This small molecule binds to this protein.
Small molecule (SMILES): CCCCCCCCCCCCOP(=O)(O)CCCN=[N+]=[N-]

Binding-site contacts:
Ligand atom C2H contacts residue HIS246 of chain 1.A at 3.7 Å.
Ligand atom O2 contacts residue PHE49 of chain 1.A at 2.9 Å (h-bond).
Ligand atom C5 contacts residue LEU187 of chain 1.A at 4.0 Å (hydrophobic).
Ligand atom N3 contacts residue PHE49 of chain 1.A at 4.1 Å.
Ligand atom O2 contacts residue SER117 of chain 1.A at 2.5 Å (h-bond).
Ligand atom C9 contacts residue LEU162 of chain 1.A at 4.1 Å (hydrophobic).
Ligand atom O2 contacts residue MET118 of chain 1.A at 2.8 Å (h-bond).
Ligand atom C3 contacts residue ILE145 of chain 1.A at 4.0 Å (hydrophobic).
Ligand atom C12 contacts residue MET152 of chain 1.A at 3.6 Å (hydrophobic).
Ligand atom P1 contacts residue SER117 of chain 1.A at 1.6 Å.
Ligand atom N1 contacts residue THR50 of chain 1.A at 3.7 Å.
Ligand atom C12 contacts residue GLY151 of chain 1.A at 3.6 Å.
Ligand atom C1 contacts residue SER117 of chain 1.A at 3.8 Å.
Ligand atom C11 contacts residue LEU162 of chain 1.A at 3.7 Å (hydrophobic).
Ligand atom C3H contacts residue HIS246 of chain 1.A at 4.1 Å.
Ligand atom C2 contacts residue ILE145 of chain 1.A at 3.6 Å (hydrophobic).
Ligand atom C10 contacts residue ALA147 of chain 1.A at 3.6 Å (hydrophobic).
Ligand atom C4 contacts residue VAL218 of chain 1.A at 4.1 Å (hydrophobic).
Ligand atom N1 contacts residue PHE49 of chain 1.A at 3.6 Å (h-bond).
Ligand atom C6 contacts residue ILE148 of chain 1.A at 4.1 Å (hydrophobic).
Ligand atom C1H contacts residue HIS246 of chain 1.A at 3.7 Å.
Ligand atom C1H contacts residue SER117 of chain 1.A at 2.9 Å.
Ligand atom C7 contacts residue LEU187 of chain 1.A at 4.0 Å (hydrophobic).
Ligand atom C12 contacts residue ILE148 of chain 1.A at 3.8 Å (hydrophobic).
Ligand atom P1 contacts residue MET118 of chain 1.A at 3.5 Å.
Ligand atom C1H contacts residue PHE49 of chain 1.A at 3.9 Å (hydrophobic).
Ligand atom C4 contacts residue ILE145 of chain 1.A at 3.7 Å (hydrophobic).
Ligand atom O2 contacts residue GLY48 of chain 1.A at 3.7 Å.
Ligand atom C2H contacts residue VAL218 of chain 1.A at 3.5 Å (hydrophobic).
Ligand atom C11 contacts residue LEU187 of chain 1.A at 4.0 Å (hydrophobic).
Ligand atom N2 contacts residue PHE49 of chain 1.A at 3.7 Å.
Ligand atom C1 contacts residue LEU190 of chain 1.A at 3.9 Å (hydrophobic).
Ligand atom P1 contacts residue HIS246 of chain 1.A at 4.0 Å.
Ligand atom C3 contacts residue VAL218 of chain 1.A at 3.5 Å (hydrophobic).
Ligand atom N2 contacts residue THR50 of chain 1.A at 3.6 Å.
Ligand atom O1 contacts residue SER117 of chain 1.A at 2.5 Å (h-bond).
Ligand atom C2H contacts residue SER117 of chain 1.A at 3.6 Å.
Ligand atom C1 contacts residue PHE49 of chain 1.A at 3.7 Å (hydrophobic).
Ligand atom N3 contacts residue THR50 of chain 1.A at 3.8 Å.
Ligand atom C2 contacts residue LEU190 of chain 1.A at 3.5 Å (hydrophobic).

Sequence of chain 1.A:
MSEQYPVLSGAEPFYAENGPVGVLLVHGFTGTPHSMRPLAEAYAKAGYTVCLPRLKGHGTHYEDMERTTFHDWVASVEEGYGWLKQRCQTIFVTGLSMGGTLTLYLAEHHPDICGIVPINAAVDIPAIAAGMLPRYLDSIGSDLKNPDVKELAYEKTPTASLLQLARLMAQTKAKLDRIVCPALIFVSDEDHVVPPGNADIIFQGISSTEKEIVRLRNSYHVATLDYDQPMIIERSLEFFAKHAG